Sequence of chain 1.B:
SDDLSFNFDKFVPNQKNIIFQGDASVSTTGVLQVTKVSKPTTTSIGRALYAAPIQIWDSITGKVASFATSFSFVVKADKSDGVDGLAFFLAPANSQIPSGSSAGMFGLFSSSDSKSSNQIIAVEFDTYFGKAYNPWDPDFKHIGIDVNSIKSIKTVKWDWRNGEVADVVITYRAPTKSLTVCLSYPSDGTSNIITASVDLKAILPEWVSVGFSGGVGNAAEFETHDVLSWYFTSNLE

This small molecule binds to this protein.
Small molecule (SMILES): CC(=O)N[C@@H]1[C@@H](O)[C@H](O)[C@@H](CO)O[C@H]1O

Binding-site contacts:
Ligand atom C4 contacts residue SER112 of chain 1.B at 4.2 Å.
Ligand atom O5 contacts residue SER112 of chain 1.B at 2.3 Å (h-bond).
Ligand atom C3 contacts residue SER112 of chain 1.B at 3.7 Å.
Ligand atom O5 contacts residue PRO100 of chain 1.B at 3.7 Å.
Ligand atom C2 contacts residue SER101 of chain 1.B at 4.1 Å.
Ligand atom C1 contacts residue SER101 of chain 1.B at 4.1 Å.
Ligand atom N2 contacts residue SER112 of chain 1.B at 2.7 Å (h-bond).
Ligand atom C6 contacts residue PRO100 of chain 1.B at 4.0 Å (hydrophobic).
Ligand atom C7 contacts residue SER101 of chain 1.B at 4.4 Å.
Ligand atom C2 contacts residue SER112 of chain 1.B at 2.4 Å.
Ligand atom C5 contacts residue SER112 of chain 1.B at 3.6 Å.
Ligand atom O5 contacts residue SER101 of chain 1.B at 4.0 Å.
Ligand atom C7 contacts residue SER112 of chain 1.B at 3.8 Å.
Ligand atom C1 contacts residue LYS117 of chain 1.B at 4.3 Å.
Ligand atom C1 contacts residue SER112 of chain 1.B at 1.4 Å.
Ligand atom C6 contacts residue SER101 of chain 1.B at 4.3 Å.
Ligand atom N2 contacts residue SER101 of chain 1.B at 4.2 Å.
Ligand atom O7 contacts residue SER112 of chain 1.B at 4.5 Å.